This small molecule binds to this protein.
Small molecule (SMILES): CCCCCCCC(=O)N[C@@H](CO[C@H]1O[C@H](CO)[C@H](O)[C@H](O)[C@H]1O)[C@H](O)[C@H](O)CCCCCCCCCCCCc1ccccc1

Binding-site contacts:
Ligand atom CAH contacts residue THR156 of chain 1.A at 3.8 Å.
Ligand atom CBP contacts residue ILE98 of chain 1.A at 3.7 Å (hydrophobic).
Ligand atom CBD contacts residue ASP80 of chain 1.A at 3.9 Å.
Ligand atom CAF contacts residue THR159 of chain 1.A at 3.7 Å.
Ligand atom C2 contacts residue ASP153 of chain 1.A at 3.6 Å.
Ligand atom CBQ contacts residue TRP142 of chain 1.A at 3.8 Å (hydrophobic).
Ligand atom CBR contacts residue TRP142 of chain 1.A at 3.9 Å (hydrophobic).
Ligand atom CAG contacts residue THR156 of chain 1.A at 3.4 Å.
Ligand atom OBB contacts residue ASP80 of chain 1.A at 2.6 Å (salt-bridge).
Ligand atom CBC contacts residue ASP80 of chain 1.A at 3.5 Å.
Ligand atom CBG contacts residue LEU150 of chain 1.A at 3.8 Å (hydrophobic).
Ligand atom O2 contacts residue ASP153 of chain 1.A at 2.6 Å (salt-bridge).
Ligand atom OAZ contacts residue ASP80 of chain 1.A at 2.5 Å (salt-bridge).
Ligand atom CAL contacts residue SER76 of chain 1.A at 3.6 Å.
Ligand atom NAJ contacts residue THR156 of chain 1.A at 3.0 Å (h-bond).
Ligand atom CAY contacts residue ASP80 of chain 1.A at 3.5 Å.
Ligand atom CAB contacts residue TYR73 of chain 1.A at 3.8 Å (hydrophobic).
Ligand atom CAD contacts residue VAL160 of chain 1.A at 3.8 Å (hydrophobic).
Ligand atom CBA contacts residue ASP80 of chain 1.A at 3.4 Å.
Ligand atom CAE contacts residue TYR73 of chain 1.A at 3.7 Å (hydrophobic).
Ligand atom CBL contacts residue VAL118 of chain 1.A at 3.9 Å (hydrophobic).
Ligand atom C3 contacts residue ASP153 of chain 1.A at 3.3 Å.
Ligand atom O3 contacts residue THR156 of chain 1.A at 3.8 Å.
Ligand atom CBG contacts residue TRP133 of chain 1.A at 3.7 Å (hydrophobic).
Ligand atom CAY contacts residue THR156 of chain 1.A at 3.8 Å.
Ligand atom CBN contacts residue LEU143 of chain 1.A at 3.9 Å (hydrophobic).
Ligand atom OAI contacts residue TYR73 of chain 1.A at 3.4 Å.
Ligand atom OAZ contacts residue SER76 of chain 1.A at 3.6 Å.
Ligand atom O1 contacts residue ASP153 of chain 1.A at 3.9 Å.
Ligand atom O1 contacts residue THR156 of chain 1.A at 3.6 Å (h-bond).
Ligand atom OBB contacts residue LEU150 of chain 1.A at 3.5 Å.
Ligand atom CBF contacts residue TYR73 of chain 1.A at 3.6 Å (hydrophobic).
Ligand atom C3 contacts residue THR156 of chain 1.A at 3.8 Å.
Ligand atom CBP contacts residue PHE120 of chain 1.A at 3.7 Å (hydrophobic).
Ligand atom CBT contacts residue LEU143 of chain 1.A at 3.8 Å (hydrophobic).
Ligand atom CAK contacts residue SER76 of chain 1.A at 3.6 Å.
Ligand atom O3 contacts residue GLY155 of chain 1.A at 3.4 Å.
Ligand atom CBH contacts residue PHE77 of chain 1.A at 3.8 Å (hydrophobic).
Ligand atom O3 contacts residue ASP153 of chain 1.A at 2.7 Å (salt-bridge).
Ligand atom O6 contacts residue VAL72 of chain 1.A at 3.9 Å.

Sequence of chain 1.A:
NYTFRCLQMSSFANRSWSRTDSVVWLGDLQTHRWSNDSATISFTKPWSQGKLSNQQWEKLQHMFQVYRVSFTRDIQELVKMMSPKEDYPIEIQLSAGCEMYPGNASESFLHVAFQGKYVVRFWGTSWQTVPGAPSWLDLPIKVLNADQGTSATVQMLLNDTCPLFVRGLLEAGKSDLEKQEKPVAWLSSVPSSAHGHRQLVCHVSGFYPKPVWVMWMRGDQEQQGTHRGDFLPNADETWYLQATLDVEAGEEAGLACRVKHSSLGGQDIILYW